The protein below binds the small molecule below.
Small molecule (SMILES): CN[C@@H]1CCc2c(ccc(O)c2O)[C@H]1O

Sequence of chain 1.D:
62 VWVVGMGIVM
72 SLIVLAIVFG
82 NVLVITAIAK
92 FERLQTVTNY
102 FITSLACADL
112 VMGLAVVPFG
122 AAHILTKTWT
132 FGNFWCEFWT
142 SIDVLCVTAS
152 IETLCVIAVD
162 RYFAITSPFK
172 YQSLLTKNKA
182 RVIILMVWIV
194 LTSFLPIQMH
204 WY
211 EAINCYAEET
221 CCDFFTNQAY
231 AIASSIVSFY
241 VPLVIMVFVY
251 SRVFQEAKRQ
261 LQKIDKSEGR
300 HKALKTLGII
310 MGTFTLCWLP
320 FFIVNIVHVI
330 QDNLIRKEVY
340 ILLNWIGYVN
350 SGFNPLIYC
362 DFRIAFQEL

Binding-site contacts:
Ligand atom CAH contacts residue ASN343 of chain 1.D at 4.3 Å.
Ligand atom CAH contacts residue TYR339 of chain 1.D at 4.4 Å (hydrophobic).
Ligand atom OAK contacts residue PHE224 of chain 1.D at 3.9 Å.
Ligand atom CAB contacts residue VAL148 of chain 1.D at 4.3 Å (hydrophobic).
Ligand atom OAK contacts residue TYR230 of chain 1.D at 4.4 Å.
Ligand atom NAN contacts residue ASN343 of chain 1.D at 3.8 Å.
Ligand atom CAG contacts residue TYR339 of chain 1.D at 4.3 Å (hydrophobic).
Ligand atom CAO contacts residue TRP140 of chain 1.D at 4.3 Å (hydrophobic).
Ligand atom OAL contacts residue SER238 of chain 1.D at 4.5 Å.
Ligand atom CAA contacts residue VAL148 of chain 1.D at 4.2 Å (hydrophobic).
Ligand atom CAF contacts residue ASN343 of chain 1.D at 4.2 Å.
Ligand atom CAF contacts residue ASP144 of chain 1.D at 3.8 Å.
Ligand atom OAM contacts residue ASP144 of chain 1.D at 2.4 Å (salt-bridge).
Ligand atom CAI contacts residue ASP144 of chain 1.D at 3.4 Å.
Ligand atom CAI contacts residue ASN343 of chain 1.D at 3.9 Å.
Ligand atom CAG contacts residue PHE224 of chain 1.D at 3.8 Å (hydrophobic).
Ligand atom CAA contacts residue ASP144 of chain 1.D at 4.0 Å.
Ligand atom CAJ contacts residue ASN343 of chain 1.D at 3.2 Å.
Ligand atom CAJ contacts residue ASP144 of chain 1.D at 3.3 Å.
Ligand atom CAB contacts residue PHE321 of chain 1.D at 4.4 Å (hydrophobic).
Ligand atom CAH contacts residue PHE224 of chain 1.D at 4.2 Å (hydrophobic).
Ligand atom OAM contacts residue ASN343 of chain 1.D at 3.7 Å.
Ligand atom NAN contacts residue ASP144 of chain 1.D at 3.8 Å.